Binding-site contacts:
Ligand atom CAK contacts residue PRO280 of chain 1.B at 3.7 Å (hydrophobic).
Ligand atom OAD contacts residue CO1 of chain 1.F at 1.9 Å.
Ligand atom CAL contacts residue CO1 of chain 1.F at 3.9 Å.
Ligand atom CLA contacts residue PHE381 of chain 1.B at 3.6 Å.
Ligand atom CAN contacts residue CO1 of chain 1.F at 3.0 Å.
Ligand atom OAD contacts residue PHE381 of chain 1.B at 3.3 Å.
Ligand atom CAL contacts residue VAL228 of chain 1.B at 3.8 Å (hydrophobic).
Ligand atom CAH contacts residue GLY420 of chain 1.B at 3.6 Å.
Ligand atom CLA contacts residue HIS308 of chain 1.B at 3.7 Å.
Ligand atom OAE contacts residue LEU368 of chain 1.B at 3.3 Å.
Ligand atom CAP contacts residue PHE419 of chain 1.B at 3.8 Å (hydrophobic).
Ligand atom OAE contacts residue PHE381 of chain 1.B at 3.7 Å.
Ligand atom CAP contacts residue HIS308 of chain 1.B at 3.5 Å.
Ligand atom CAT contacts residue CO1 of chain 1.F at 3.6 Å.
Ligand atom CAT contacts residue PHE419 of chain 1.B at 3.3 Å (hydrophobic).
Ligand atom CAH contacts residue PHE381 of chain 1.B at 3.7 Å (hydrophobic).
Ligand atom CAQ contacts residue PHE381 of chain 1.B at 3.2 Å (hydrophobic).
Ligand atom CLA contacts residue PHE392 of chain 1.B at 3.6 Å.
Ligand atom OAF contacts residue PHE424 of chain 1.B at 3.6 Å.
Ligand atom CAJ contacts residue PHE381 of chain 1.B at 3.5 Å (hydrophobic).
Ligand atom CAS contacts residue PHE381 of chain 1.B at 3.2 Å (hydrophobic).
Ligand atom OAD contacts residue PHE419 of chain 1.B at 3.6 Å.
Ligand atom OAD contacts residue HIS308 of chain 1.B at 3.1 Å (h-bond).
Ligand atom CAI contacts residue PHE381 of chain 1.B at 3.4 Å (hydrophobic).
Ligand atom OAF contacts residue ASN423 of chain 1.B at 3.7 Å.
Ligand atom CAR contacts residue PHE381 of chain 1.B at 3.5 Å (hydrophobic).
Ligand atom CAL contacts residue PRO280 of chain 1.B at 3.5 Å (hydrophobic).
Ligand atom CAP contacts residue PHE381 of chain 1.B at 3.8 Å (hydrophobic).
Ligand atom CAM contacts residue ASN282 of chain 1.B at 3.6 Å.
Ligand atom CAK contacts residue ASN282 of chain 1.B at 3.6 Å.
Ligand atom CAH contacts residue PHE424 of chain 1.B at 3.8 Å (hydrophobic).
Ligand atom OAB contacts residue HIS226 of chain 1.B at 2.9 Å (h-bond).
Ligand atom CAN contacts residue PHE419 of chain 1.B at 3.5 Å (hydrophobic).
Ligand atom OAB contacts residue GLU394 of chain 1.B at 3.6 Å (salt-bridge).
Ligand atom CAI contacts residue PHE419 of chain 1.B at 3.2 Å (hydrophobic).
Ligand atom OAD contacts residue GLU394 of chain 1.B at 2.9 Å (salt-bridge).
Ligand atom CAP contacts residue CO1 of chain 1.F at 3.1 Å.
Ligand atom OAB contacts residue CO1 of chain 1.F at 1.6 Å.
Ligand atom OAB contacts residue HIS308 of chain 1.B at 3.0 Å (h-bond).
Ligand atom CAR contacts residue PHE424 of chain 1.B at 3.9 Å (hydrophobic).

Sequence of chain 1.B:
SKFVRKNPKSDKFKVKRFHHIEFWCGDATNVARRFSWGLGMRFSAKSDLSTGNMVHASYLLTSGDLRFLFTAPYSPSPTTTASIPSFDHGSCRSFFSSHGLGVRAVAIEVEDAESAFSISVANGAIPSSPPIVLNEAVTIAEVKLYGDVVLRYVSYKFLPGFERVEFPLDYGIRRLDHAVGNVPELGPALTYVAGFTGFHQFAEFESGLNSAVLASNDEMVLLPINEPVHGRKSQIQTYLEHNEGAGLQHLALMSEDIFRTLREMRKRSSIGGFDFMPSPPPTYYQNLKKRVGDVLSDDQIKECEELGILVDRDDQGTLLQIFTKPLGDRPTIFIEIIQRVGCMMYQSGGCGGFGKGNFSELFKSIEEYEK

A small-molecule ligand and the protein it binds are described below.
Small molecule (SMILES): CS(=O)(=O)c1ccc(C(=O)C2C(=O)CCCC2=O)c(Cl)c1